Sequence of chain 1.B:
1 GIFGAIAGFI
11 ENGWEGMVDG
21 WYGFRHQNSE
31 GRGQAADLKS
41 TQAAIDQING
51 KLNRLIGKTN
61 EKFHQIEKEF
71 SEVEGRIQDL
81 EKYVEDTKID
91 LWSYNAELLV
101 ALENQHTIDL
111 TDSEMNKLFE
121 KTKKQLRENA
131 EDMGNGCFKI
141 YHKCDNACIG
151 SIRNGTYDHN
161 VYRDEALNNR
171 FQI

Binding-site contacts:
Ligand atom C8 contacts residue ASN39 of chain 1.A at 3.6 Å.
Ligand atom O5 contacts residue ASN292 of chain 1.A at 3.6 Å.
Ligand atom C1 contacts residue ASN292 of chain 1.A at 4.0 Å.
Ligand atom C6 contacts residue ASN292 of chain 1.A at 3.9 Å.
Ligand atom C8 contacts residue GLU69 of chain 1.B at 4.3 Å.
Ligand atom C7 contacts residue ASN279 of chain 1.A at 3.2 Å.
Ligand atom C3 contacts residue ASN279 of chain 1.A at 3.8 Å.
Ligand atom C1 contacts residue VAL291 of chain 1.A at 3.4 Å (hydrophobic).
Ligand atom C5 contacts residue ASN292 of chain 1.A at 3.8 Å.
Ligand atom C1 contacts residue ASN279 of chain 1.A at 1.4 Å.
Ligand atom C5 contacts residue ASN279 of chain 1.A at 3.6 Å.
Ligand atom C2 contacts residue ASN279 of chain 1.A at 2.4 Å.
Ligand atom O7 contacts residue ASN279 of chain 1.A at 3.1 Å (h-bond).
Ligand atom C4 contacts residue ASN279 of chain 1.A at 4.2 Å.
Ligand atom C5 contacts residue VAL291 of chain 1.A at 4.3 Å (hydrophobic).
Ligand atom C3 contacts residue VAL291 of chain 1.A at 4.2 Å (hydrophobic).
Ligand atom O5 contacts residue ASN279 of chain 1.A at 2.4 Å (h-bond).
Ligand atom C7 contacts residue VAL291 of chain 1.A at 4.3 Å (hydrophobic).
Ligand atom C2 contacts residue VAL291 of chain 1.A at 3.9 Å (hydrophobic).
Ligand atom C8 contacts residue ASN279 of chain 1.A at 4.4 Å.
Ligand atom N2 contacts residue VAL291 of chain 1.A at 3.7 Å.
Ligand atom N2 contacts residue ASN279 of chain 1.A at 2.9 Å (h-bond).
Ligand atom C6 contacts residue GLU69 of chain 1.B at 4.5 Å.
Ligand atom C8 contacts residue SER40 of chain 1.A at 4.5 Å.
Ligand atom C8 contacts residue VAL291 of chain 1.A at 4.2 Å (hydrophobic).
Ligand atom O5 contacts residue VAL291 of chain 1.A at 4.3 Å.

A protein and the small-molecule ligand that binds it are described below.
Small molecule (SMILES): CC(=O)N[C@H]1[C@H](O[C@H]2[C@H](O)[C@@H](NC(C)=O)CO[C@@H]2CO)O[C@H](CO)[C@@H](O[C@@H]2O[C@H](CO)[C@@H](O)[C@H](O)[C@@H]2O)[C@@H]1O

Sequence of chain 1.A:
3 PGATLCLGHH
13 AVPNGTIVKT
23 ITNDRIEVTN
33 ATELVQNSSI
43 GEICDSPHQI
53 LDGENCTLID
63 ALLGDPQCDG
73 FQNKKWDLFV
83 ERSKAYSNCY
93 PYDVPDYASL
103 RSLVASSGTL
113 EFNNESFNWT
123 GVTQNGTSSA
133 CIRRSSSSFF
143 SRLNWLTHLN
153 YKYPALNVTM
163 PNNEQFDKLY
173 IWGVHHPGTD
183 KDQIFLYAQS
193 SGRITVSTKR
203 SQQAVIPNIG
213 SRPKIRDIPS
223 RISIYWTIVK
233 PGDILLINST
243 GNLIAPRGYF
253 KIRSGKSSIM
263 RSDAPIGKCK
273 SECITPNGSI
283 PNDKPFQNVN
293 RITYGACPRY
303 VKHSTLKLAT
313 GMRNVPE